A small-molecule ligand and the protein it binds are described below.
Small molecule (SMILES): CC(=O)N[C@H]1[C@H](O[C@H]2[C@H](O)[C@@H](NC(C)=O)CO[C@@H]2CO)O[C@H](CO)[C@@H](O)[C@@H]1O

Binding-site contacts:
Ligand atom C3 contacts residue ASN709 of chain 1.A at 3.9 Å.
Ligand atom N2 contacts residue ASN709 of chain 1.A at 2.9 Å (h-bond).
Ligand atom C8 contacts residue ASN709 of chain 1.A at 4.4 Å.
Ligand atom C7 contacts residue ASN709 of chain 1.A at 3.2 Å.
Ligand atom O7 contacts residue ASN709 of chain 1.A at 3.2 Å (h-bond).
Ligand atom C8 contacts residue GLY1131 of chain 1.A at 3.6 Å.
Ligand atom C4 contacts residue ASN709 of chain 1.A at 4.4 Å.
Ligand atom C8 contacts residue ILE1130 of chain 1.A at 4.2 Å (hydrophobic).
Ligand atom C2 contacts residue ASN709 of chain 1.A at 2.5 Å.
Ligand atom O6 contacts residue ASN709 of chain 1.A at 4.3 Å.
Ligand atom C5 contacts residue ASN709 of chain 1.A at 3.8 Å.
Ligand atom O5 contacts residue ASN709 of chain 1.A at 2.5 Å (h-bond).
Ligand atom C1 contacts residue ASN709 of chain 1.A at 1.5 Å.

Sequence of chain 1.A:
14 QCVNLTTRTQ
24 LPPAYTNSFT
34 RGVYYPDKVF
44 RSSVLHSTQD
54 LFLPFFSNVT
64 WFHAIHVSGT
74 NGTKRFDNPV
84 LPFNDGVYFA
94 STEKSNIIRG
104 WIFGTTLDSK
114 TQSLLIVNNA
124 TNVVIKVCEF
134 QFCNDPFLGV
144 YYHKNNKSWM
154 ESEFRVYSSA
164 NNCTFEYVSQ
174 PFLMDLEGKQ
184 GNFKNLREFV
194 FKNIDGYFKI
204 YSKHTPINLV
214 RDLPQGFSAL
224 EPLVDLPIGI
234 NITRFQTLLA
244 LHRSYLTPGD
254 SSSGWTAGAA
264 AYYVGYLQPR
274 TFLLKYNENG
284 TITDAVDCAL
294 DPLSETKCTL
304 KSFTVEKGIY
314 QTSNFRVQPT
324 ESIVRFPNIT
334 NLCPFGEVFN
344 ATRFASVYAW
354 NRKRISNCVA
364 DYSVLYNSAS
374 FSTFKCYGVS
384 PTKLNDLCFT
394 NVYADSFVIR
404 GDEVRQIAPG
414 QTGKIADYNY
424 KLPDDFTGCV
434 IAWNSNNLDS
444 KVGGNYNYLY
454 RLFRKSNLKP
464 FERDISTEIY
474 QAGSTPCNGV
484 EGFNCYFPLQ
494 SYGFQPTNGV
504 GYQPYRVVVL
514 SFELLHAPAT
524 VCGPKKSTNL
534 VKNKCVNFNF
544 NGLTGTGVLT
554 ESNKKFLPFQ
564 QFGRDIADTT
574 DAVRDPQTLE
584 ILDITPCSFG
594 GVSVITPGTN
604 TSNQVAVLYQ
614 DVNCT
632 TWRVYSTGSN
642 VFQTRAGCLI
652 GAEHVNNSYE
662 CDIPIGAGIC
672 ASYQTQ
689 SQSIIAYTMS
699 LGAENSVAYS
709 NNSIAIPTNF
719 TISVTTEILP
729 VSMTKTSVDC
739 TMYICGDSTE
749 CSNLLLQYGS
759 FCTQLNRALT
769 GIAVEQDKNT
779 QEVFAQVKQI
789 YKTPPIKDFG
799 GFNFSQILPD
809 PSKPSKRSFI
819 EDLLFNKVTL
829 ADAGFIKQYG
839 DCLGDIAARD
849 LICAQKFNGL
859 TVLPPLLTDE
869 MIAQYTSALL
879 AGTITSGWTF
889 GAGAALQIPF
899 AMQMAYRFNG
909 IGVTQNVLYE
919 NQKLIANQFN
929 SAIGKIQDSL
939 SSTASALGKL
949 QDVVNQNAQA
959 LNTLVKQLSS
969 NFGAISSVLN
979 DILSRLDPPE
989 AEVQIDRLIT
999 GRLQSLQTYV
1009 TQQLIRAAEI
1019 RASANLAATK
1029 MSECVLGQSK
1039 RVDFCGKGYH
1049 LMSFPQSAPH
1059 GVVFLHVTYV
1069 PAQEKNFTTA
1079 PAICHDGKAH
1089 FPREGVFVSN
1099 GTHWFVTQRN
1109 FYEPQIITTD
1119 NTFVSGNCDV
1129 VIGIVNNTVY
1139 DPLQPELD